Sequence of chain 1.A:
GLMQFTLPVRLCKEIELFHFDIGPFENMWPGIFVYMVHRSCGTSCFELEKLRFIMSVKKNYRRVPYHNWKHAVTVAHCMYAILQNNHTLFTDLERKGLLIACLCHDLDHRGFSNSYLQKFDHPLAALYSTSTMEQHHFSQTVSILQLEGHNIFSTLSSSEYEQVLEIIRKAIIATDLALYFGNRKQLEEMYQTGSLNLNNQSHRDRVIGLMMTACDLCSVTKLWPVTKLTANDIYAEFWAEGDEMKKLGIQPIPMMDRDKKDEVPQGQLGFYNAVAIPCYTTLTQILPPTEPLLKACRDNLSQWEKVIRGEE

Binding-site contacts:
Ligand atom C09 contacts residue GLY279 of chain 1.A at 3.5 Å.
Ligand atom C13 contacts residue TYR247 of chain 1.A at 3.7 Å (hydrophobic).
Ligand atom C24 contacts residue PHE250 of chain 1.A at 3.7 Å (hydrophobic).
Ligand atom N11 contacts residue GLY279 of chain 1.A at 3.5 Å (h-bond).
Ligand atom N10 contacts residue MET267 of chain 1.A at 3.8 Å.
Ligand atom C14 contacts residue TYR247 of chain 1.A at 3.5 Å (hydrophobic).
Ligand atom C23 contacts residue ILE246 of chain 1.A at 3.4 Å (hydrophobic).
Ligand atom N16 contacts residue PHE283 of chain 1.A at 3.3 Å.
Ligand atom C24 contacts residue MET267 of chain 1.A at 3.6 Å (hydrophobic).
Ligand atom C18 contacts residue PHE283 of chain 1.A at 3.7 Å (hydrophobic).
Ligand atom C04 contacts residue VAL276 of chain 1.A at 3.8 Å (hydrophobic).
Ligand atom C03 contacts residue GLU275 of chain 1.A at 3.8 Å.
Ligand atom C20 contacts residue PHE283 of chain 1.A at 3.7 Å (hydrophobic).
Ligand atom C09 contacts residue MET267 of chain 1.A at 3.8 Å (hydrophobic).
Ligand atom N08 contacts residue TYR247 of chain 1.A at 2.7 Å (h-bond).
Ligand atom N01 contacts residue MET267 of chain 1.A at 3.5 Å.
Ligand atom C13 contacts residue GLN280 of chain 1.A at 3.5 Å.
Ligand atom C05 contacts residue TYR247 of chain 1.A at 3.7 Å (hydrophobic).
Ligand atom C23 contacts residue GLN280 of chain 1.A at 3.7 Å.
Ligand atom C13 contacts residue GLY279 of chain 1.A at 3.8 Å.
Ligand atom C22 contacts residue ILE246 of chain 1.A at 3.4 Å (hydrophobic).
Ligand atom C14 contacts residue GLN280 of chain 1.A at 3.5 Å.
Ligand atom C04 contacts residue LYS272 of chain 1.A at 3.6 Å.
Ligand atom C22 contacts residue SER231 of chain 1.A at 3.7 Å.
Ligand atom N08 contacts residue GLY279 of chain 1.A at 3.7 Å.
Ligand atom C09 contacts residue TYR247 of chain 1.A at 3.8 Å (hydrophobic).
Ligand atom C06 contacts residue GLN280 of chain 1.A at 3.7 Å.
Ligand atom C17 contacts residue PHE283 of chain 1.A at 3.4 Å (hydrophobic).
Ligand atom C15 contacts residue PHE283 of chain 1.A at 3.7 Å (hydrophobic).
Ligand atom C02 contacts residue MET267 of chain 1.A at 3.6 Å (hydrophobic).
Ligand atom C22 contacts residue VAL232 of chain 1.A at 3.5 Å (hydrophobic).
Ligand atom N10 contacts residue GLY279 of chain 1.A at 3.7 Å.
Ligand atom C07 contacts residue GLY279 of chain 1.A at 3.4 Å.
Ligand atom C13 contacts residue PHE283 of chain 1.A at 3.6 Å (hydrophobic).
Ligand atom C21 contacts residue ILE246 of chain 1.A at 3.8 Å (hydrophobic).
Ligand atom N19 contacts residue GLN280 of chain 1.A at 2.9 Å (h-bond).
Ligand atom C07 contacts residue TYR247 of chain 1.A at 3.6 Å (hydrophobic).
Ligand atom N01 contacts residue GLY279 of chain 1.A at 3.7 Å.
Ligand atom C04 contacts residue GLU275 of chain 1.A at 3.7 Å.
Ligand atom C05 contacts residue VAL276 of chain 1.A at 3.7 Å (hydrophobic).

The small molecule below binds the protein below.
Small molecule (SMILES): Cc1nc2ccccc2nc1CCc1nc(N2CCCC2)nn1C